The small molecule below binds the protein below.
Small molecule (SMILES): Cc1cc2oc(=O)c(Cc3cccc4ccccc34)c(O)c2cc1C

Sequence of chain 1.G:
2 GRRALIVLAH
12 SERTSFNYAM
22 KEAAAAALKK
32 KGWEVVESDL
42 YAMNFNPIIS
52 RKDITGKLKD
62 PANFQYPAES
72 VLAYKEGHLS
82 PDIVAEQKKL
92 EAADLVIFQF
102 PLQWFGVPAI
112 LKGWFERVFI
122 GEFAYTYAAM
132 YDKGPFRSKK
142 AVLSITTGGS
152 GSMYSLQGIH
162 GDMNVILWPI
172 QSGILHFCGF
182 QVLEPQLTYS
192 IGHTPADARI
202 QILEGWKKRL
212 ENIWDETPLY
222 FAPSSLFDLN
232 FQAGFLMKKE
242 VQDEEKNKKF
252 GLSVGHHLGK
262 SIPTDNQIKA

Sequence of chain 1.E:
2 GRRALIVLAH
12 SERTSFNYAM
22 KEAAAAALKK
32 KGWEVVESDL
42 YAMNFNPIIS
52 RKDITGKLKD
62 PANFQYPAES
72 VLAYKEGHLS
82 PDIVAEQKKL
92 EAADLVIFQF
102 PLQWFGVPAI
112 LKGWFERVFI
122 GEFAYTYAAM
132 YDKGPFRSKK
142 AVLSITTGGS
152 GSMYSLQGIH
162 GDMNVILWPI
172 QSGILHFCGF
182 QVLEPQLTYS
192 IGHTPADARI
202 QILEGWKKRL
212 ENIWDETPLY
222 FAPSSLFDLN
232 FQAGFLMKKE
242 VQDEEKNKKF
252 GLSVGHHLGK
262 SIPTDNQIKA

Binding-site contacts:
Ligand atom C10 contacts residue FAD1 of chain 1.U at 3.8 Å.
Ligand atom C4 contacts residue FAD1 of chain 1.U at 3.6 Å.
Ligand atom C8 contacts residue FAD1 of chain 1.U at 3.5 Å.
Ligand atom O7 contacts residue FAD1 of chain 1.U at 3.8 Å.
Ligand atom C11 contacts residue PHE106 of chain 1.G at 3.9 Å (hydrophobic).
Ligand atom C5 contacts residue TYR128 of chain 1.E at 3.9 Å (hydrophobic).
Ligand atom C8 contacts residue HIS161 of chain 1.G at 3.4 Å.
Ligand atom C8 contacts residue GLY150 of chain 1.G at 3.8 Å.
Ligand atom C12 contacts residue TRP105 of chain 1.G at 3.9 Å (hydrophobic).
Ligand atom O7 contacts residue HIS161 of chain 1.G at 2.9 Å.
Ligand atom O7 contacts residue MET154 of chain 1.G at 3.5 Å.
Ligand atom C19 contacts residue MET131 of chain 1.E at 3.8 Å (hydrophobic).
Ligand atom C5 contacts residue FAD1 of chain 1.U at 3.6 Å.
Ligand atom C9 contacts residue GLY150 of chain 1.G at 3.8 Å.
Ligand atom C1 contacts residue PHE178 of chain 1.E at 3.9 Å (hydrophobic).
Ligand atom C20 contacts residue GLY149 of chain 1.G at 3.8 Å.
Ligand atom C3 contacts residue FAD1 of chain 1.U at 3.3 Å.
Ligand atom C21 contacts residue PHE232 of chain 1.E at 3.9 Å (hydrophobic).
Ligand atom C12 contacts residue TYR126 of chain 1.E at 3.7 Å (hydrophobic).
Ligand atom C11 contacts residue TRP105 of chain 1.G at 3.3 Å (hydrophobic).
Ligand atom O1 contacts residue TYR128 of chain 1.E at 3.0 Å (h-bond).
Ligand atom C22 contacts residue PHE232 of chain 1.E at 3.5 Å (hydrophobic).
Ligand atom C21 contacts residue HIS194 of chain 1.G at 3.5 Å.
Ligand atom C1 contacts residue FAD1 of chain 1.U at 3.2 Å.
Ligand atom C6 contacts residue FAD1 of chain 1.U at 3.2 Å.
Ligand atom C13 contacts residue GLY149 of chain 1.G at 3.5 Å.
Ligand atom C2 contacts residue PHE178 of chain 1.E at 3.8 Å (hydrophobic).
Ligand atom C13 contacts residue GLY150 of chain 1.G at 3.5 Å.
Ligand atom C20 contacts residue HIS194 of chain 1.G at 4.0 Å.
Ligand atom O2 contacts residue HIS161 of chain 1.G at 3.0 Å.
Ligand atom C12 contacts residue FAD1 of chain 1.U at 3.4 Å.
Ligand atom C10 contacts residue TYR128 of chain 1.E at 3.7 Å (hydrophobic).
Ligand atom O7 contacts residue GLY150 of chain 1.G at 3.2 Å.
Ligand atom O2 contacts residue FAD1 of chain 1.U at 3.4 Å.
Ligand atom C18 contacts residue MET154 of chain 1.G at 4.0 Å (hydrophobic).
Ligand atom C18 contacts residue MET131 of chain 1.E at 3.6 Å (hydrophobic).
Ligand atom C2 contacts residue FAD1 of chain 1.U at 3.1 Å.
Ligand atom C19 contacts residue TYR128 of chain 1.E at 3.5 Å (hydrophobic).
Ligand atom C11 contacts residue FAD1 of chain 1.U at 3.2 Å.
Ligand atom C18 contacts residue TYR128 of chain 1.E at 3.3 Å (hydrophobic).